A protein and the small-molecule ligand that binds it are described below.
Small molecule (SMILES): OC[C@@H]1O[C@@H](O[C@@H]2[C@@H](O)[C@H](O[C@@H]3CO[C@@H](O)[C@H](O)[C@H]3O)OC[C@H]2O)[C@H](O)[C@H]1O

Sequence of chain 1.A:
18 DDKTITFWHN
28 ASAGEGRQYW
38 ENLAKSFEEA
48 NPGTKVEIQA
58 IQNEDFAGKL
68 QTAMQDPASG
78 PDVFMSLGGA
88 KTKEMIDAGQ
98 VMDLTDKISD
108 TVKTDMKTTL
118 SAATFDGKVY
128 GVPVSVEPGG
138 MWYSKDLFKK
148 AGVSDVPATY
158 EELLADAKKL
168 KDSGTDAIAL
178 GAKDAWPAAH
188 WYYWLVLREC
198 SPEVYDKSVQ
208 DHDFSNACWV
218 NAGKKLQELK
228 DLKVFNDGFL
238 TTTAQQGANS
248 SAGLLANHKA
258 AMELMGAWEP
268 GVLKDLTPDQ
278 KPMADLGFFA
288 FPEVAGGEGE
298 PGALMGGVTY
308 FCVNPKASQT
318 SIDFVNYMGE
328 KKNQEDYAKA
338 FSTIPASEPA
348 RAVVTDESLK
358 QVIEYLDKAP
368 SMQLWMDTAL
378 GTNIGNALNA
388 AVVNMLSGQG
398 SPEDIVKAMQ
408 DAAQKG

Binding-site contacts:
Ligand atom O4 contacts residue TRP265 of chain 1.A at 3.6 Å.
Ligand atom C2 contacts residue ASN27 of chain 1.A at 3.6 Å.
Ligand atom C5 contacts residue GLU134 of chain 1.A at 3.1 Å.
Ligand atom O4 contacts residue GLN242 of chain 1.A at 2.9 Å (h-bond).
Ligand atom O2 contacts residue ASP374 of chain 1.A at 2.5 Å (salt-bridge).
Ligand atom O5 contacts residue TRP372 of chain 1.A at 3.6 Å.
Ligand atom O5 contacts residue TRP183 of chain 1.A at 3.6 Å.
Ligand atom O5 contacts residue HIS187 of chain 1.A at 3.1 Å (h-bond).
Ligand atom C3 contacts residue ASN27 of chain 1.A at 3.5 Å.
Ligand atom O2 contacts residue TYR334 of chain 1.A at 3.5 Å (h-bond).
Ligand atom C5 contacts residue TRP265 of chain 1.A at 3.7 Å (hydrophobic).
Ligand atom C5 contacts residue PHE338 of chain 1.A at 3.7 Å (hydrophobic).
Ligand atom C5 contacts residue GLN242 of chain 1.A at 3.4 Å.
Ligand atom C4 contacts residue GLN242 of chain 1.A at 3.6 Å.
Ligand atom O2 contacts residue THR306 of chain 1.A at 2.8 Å (h-bond).
Ligand atom O3 contacts residue ASN27 of chain 1.A at 3.0 Å (h-bond).
Ligand atom O1 contacts residue HIS187 of chain 1.A at 3.2 Å (h-bond).
Ligand atom C3 contacts residue ASN27 of chain 1.A at 3.8 Å.
Ligand atom O3 contacts residue TRP183 of chain 1.A at 3.9 Å.
Ligand atom C5 contacts residue TRP372 of chain 1.A at 3.5 Å (hydrophobic).
Ligand atom C1 contacts residue ASP374 of chain 1.A at 3.5 Å.
Ligand atom C1 contacts residue HIS187 of chain 1.A at 3.8 Å.
Ligand atom O5 contacts residue GLU134 of chain 1.A at 2.5 Å (salt-bridge).
Ligand atom O5 contacts residue SER132 of chain 1.A at 3.0 Å (h-bond).
Ligand atom O1 contacts residue TYR190 of chain 1.A at 3.8 Å.
Ligand atom C2 contacts residue ASN27 of chain 1.A at 3.8 Å.
Ligand atom O3 contacts residue ASN60 of chain 1.A at 3.7 Å.
Ligand atom O2 contacts residue SER132 of chain 1.A at 3.3 Å (h-bond).
Ligand atom O1 contacts residue ASP374 of chain 1.A at 2.7 Å (salt-bridge).
Ligand atom O5 contacts residue ASN60 of chain 1.A at 2.9 Å (h-bond).
Ligand atom C2 contacts residue ASP374 of chain 1.A at 3.6 Å.
Ligand atom C2 contacts residue THR306 of chain 1.A at 3.8 Å.
Ligand atom C2 contacts residue TRP183 of chain 1.A at 3.7 Å (hydrophobic).
Ligand atom C5 contacts residue TYR334 of chain 1.A at 3.5 Å (hydrophobic).
Ligand atom O4 contacts residue TRP265 of chain 1.A at 3.4 Å.
Ligand atom O4 contacts residue GLU134 of chain 1.A at 3.7 Å.
Ligand atom O3 contacts residue ASN27 of chain 1.A at 2.6 Å (h-bond).
Ligand atom C2 contacts residue ASN60 of chain 1.A at 3.7 Å.
Ligand atom C5 contacts residue ASN60 of chain 1.A at 3.7 Å.
Ligand atom O5 contacts residue TYR334 of chain 1.A at 2.7 Å (h-bond).